Sequence of chain 1.A:
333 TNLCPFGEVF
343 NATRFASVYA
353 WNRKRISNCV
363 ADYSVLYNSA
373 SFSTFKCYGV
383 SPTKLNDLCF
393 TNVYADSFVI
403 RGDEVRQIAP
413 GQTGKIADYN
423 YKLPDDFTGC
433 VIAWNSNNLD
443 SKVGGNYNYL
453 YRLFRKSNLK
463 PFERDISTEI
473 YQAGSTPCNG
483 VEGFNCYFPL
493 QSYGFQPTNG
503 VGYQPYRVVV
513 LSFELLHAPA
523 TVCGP

A protein and the small-molecule ligand that binds it are described below.
Small molecule (SMILES): CC(=O)N[C@@H]1[C@@H](O)[C@H](O)[C@@H](CO)O[C@H]1O

Binding-site contacts:
Ligand atom N2 contacts residue ASN343 of chain 1.A at 3.4 Å (h-bond).
Ligand atom C5 contacts residue ASN343 of chain 1.A at 3.7 Å.
Ligand atom O5 contacts residue ASN343 of chain 1.A at 2.4 Å (h-bond).
Ligand atom O6 contacts residue GLY339 of chain 1.A at 4.2 Å.
Ligand atom O3 contacts residue ASN343 of chain 1.A at 3.6 Å (h-bond).
Ligand atom C3 contacts residue ASN343 of chain 1.A at 3.7 Å.
Ligand atom C7 contacts residue ASN343 of chain 1.A at 4.4 Å.
Ligand atom C2 contacts residue ASN343 of chain 1.A at 2.5 Å.
Ligand atom C8 contacts residue ASN343 of chain 1.A at 4.0 Å.
Ligand atom C4 contacts residue ASN343 of chain 1.A at 4.3 Å.
Ligand atom C1 contacts residue ASN343 of chain 1.A at 1.4 Å.
Ligand atom C6 contacts residue VAL367 of chain 1.A at 4.0 Å (hydrophobic).
Ligand atom O5 contacts residue GLY339 of chain 1.A at 4.2 Å.